The protein below binds the small molecule below.
Small molecule (SMILES): CCCc1c(C)c2cc3c(C)c(C)oc3cc2oc1=O

Sequence of chain 1.B:
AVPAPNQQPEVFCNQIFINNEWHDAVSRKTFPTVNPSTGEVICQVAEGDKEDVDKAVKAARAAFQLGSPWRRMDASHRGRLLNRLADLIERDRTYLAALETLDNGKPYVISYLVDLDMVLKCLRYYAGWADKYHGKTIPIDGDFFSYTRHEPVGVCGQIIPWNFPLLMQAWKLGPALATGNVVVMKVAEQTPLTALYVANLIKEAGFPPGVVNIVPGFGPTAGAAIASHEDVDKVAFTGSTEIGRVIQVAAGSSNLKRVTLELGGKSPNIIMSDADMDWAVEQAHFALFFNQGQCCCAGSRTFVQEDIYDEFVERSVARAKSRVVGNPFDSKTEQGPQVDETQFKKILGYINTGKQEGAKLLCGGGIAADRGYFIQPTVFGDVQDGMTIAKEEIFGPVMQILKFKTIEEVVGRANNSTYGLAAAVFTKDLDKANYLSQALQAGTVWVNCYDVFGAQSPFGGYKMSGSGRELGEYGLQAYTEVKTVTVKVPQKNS

Binding-site contacts:
Ligand atom C2 contacts residue PHE476 of chain 1.B at 3.6 Å (hydrophobic).
Ligand atom C17 contacts residue LEU190 of chain 1.B at 3.9 Å (hydrophobic).
Ligand atom O18 contacts residue CYS320 of chain 1.B at 3.5 Å (h-bond).
Ligand atom C16 contacts residue THR261 of chain 1.B at 3.9 Å.
Ligand atom C12 contacts residue PHE187 of chain 1.B at 3.5 Å (hydrophobic).
Ligand atom O7 contacts residue PHE476 of chain 1.B at 4.0 Å.
Ligand atom C9 contacts residue PHE476 of chain 1.B at 3.6 Å (hydrophobic).
Ligand atom C5 contacts residue PHE476 of chain 1.B at 3.4 Å (hydrophobic).
Ligand atom O10 contacts residue CYS320 of chain 1.B at 3.3 Å (h-bond).
Ligand atom O7 contacts residue PHE313 of chain 1.B at 3.2 Å.
Ligand atom C2 contacts residue CYS318 of chain 1.B at 3.8 Å (hydrophobic).
Ligand atom C17 contacts residue TRP194 of chain 1.B at 3.6 Å (hydrophobic).
Ligand atom C6 contacts residue ASP474 of chain 1.B at 3.9 Å.
Ligand atom C11 contacts residue CYS320 of chain 1.B at 3.7 Å (hydrophobic).
Ligand atom C1 contacts residue CYS318 of chain 1.B at 3.7 Å (hydrophobic).
Ligand atom O10 contacts residue CYS318 of chain 1.B at 3.2 Å.
Ligand atom C11 contacts residue CYS318 of chain 1.B at 3.7 Å (hydrophobic).
Ligand atom C13 contacts residue PHE187 of chain 1.B at 3.5 Å (hydrophobic).
Ligand atom O18 contacts residue CYS319 of chain 1.B at 2.6 Å (h-bond).
Ligand atom C4 contacts residue PHE476 of chain 1.B at 3.5 Å (hydrophobic).
Ligand atom C2 contacts residue PHE187 of chain 1.B at 3.5 Å (hydrophobic).
Ligand atom C1 contacts residue PHE187 of chain 1.B at 3.9 Å (hydrophobic).
Ligand atom C1 contacts residue PHE476 of chain 1.B at 3.5 Å (hydrophobic).
Ligand atom O10 contacts residue PHE187 of chain 1.B at 3.6 Å.
Ligand atom C15 contacts residue PHE482 of chain 1.B at 3.7 Å (hydrophobic).
Ligand atom C3 contacts residue PHE476 of chain 1.B at 3.6 Å (hydrophobic).
Ligand atom C20 contacts residue MET141 of chain 1.B at 3.8 Å (hydrophobic).
Ligand atom O7 contacts residue ASP474 of chain 1.B at 3.4 Å.
Ligand atom C17 contacts residue MET191 of chain 1.B at 3.2 Å (hydrophobic).
Ligand atom C11 contacts residue PHE187 of chain 1.B at 3.5 Å (hydrophobic).
Ligand atom C8 contacts residue ASP474 of chain 1.B at 3.7 Å.
Ligand atom C6 contacts residue PHE476 of chain 1.B at 3.3 Å (hydrophobic).
Ligand atom C1 contacts residue PHE313 of chain 1.B at 3.8 Å (hydrophobic).
Ligand atom C19 contacts residue ASP474 of chain 1.B at 3.5 Å.
Ligand atom C6 contacts residue PHE313 of chain 1.B at 3.5 Å (hydrophobic).
Ligand atom C11 contacts residue CYS319 of chain 1.B at 3.8 Å (hydrophobic).
Ligand atom O18 contacts residue CYS318 of chain 1.B at 3.1 Å.
Ligand atom C1 contacts residue ASP474 of chain 1.B at 3.6 Å.
Ligand atom C3 contacts residue PHE187 of chain 1.B at 3.6 Å (hydrophobic).
Ligand atom C8 contacts residue PHE313 of chain 1.B at 3.7 Å (hydrophobic).